This protein binds this small molecule.
Small molecule (SMILES): Nc1nc2c(ncn2[C@@H]2O[C@H](CO[P](=O)(O)O[P](=O)(O)NP(=O)(O)O)[C@@H](O)[C@H]2O)c(=O)[nH]1

Binding-site contacts:
Ligand atom O1B contacts residue GLY21 of chain 1.G at 3.5 Å (h-bond).
Ligand atom PG contacts residue MG1 of chain 1.CA at 3.0 Å.
Ligand atom O3A contacts residue GLY21 of chain 1.G at 3.1 Å.
Ligand atom N3B contacts residue GLY19 of chain 1.G at 3.6 Å (h-bond).
Ligand atom N3B contacts residue MG1 of chain 1.CA at 3.3 Å.
Ligand atom O6 contacts residue SER153 of chain 1.G at 3.5 Å.
Ligand atom N2 contacts residue LEU127 of chain 1.G at 3.5 Å.
Ligand atom O2B contacts residue LYS22 of chain 1.G at 3.4 Å.
Ligand atom C6 contacts residue LYS124 of chain 1.G at 3.6 Å.
Ligand atom O3G contacts residue THR41 of chain 1.G at 2.9 Å (h-bond).
Ligand atom O6 contacts residue LYS124 of chain 1.G at 3.2 Å.
Ligand atom O2G contacts residue SER18 of chain 1.G at 2.8 Å (h-bond).
Ligand atom N1 contacts residue ASP126 of chain 1.G at 3.0 Å (salt-bridge).
Ligand atom C8 contacts residue GLY21 of chain 1.G at 3.5 Å.
Ligand atom O6 contacts residue ALA154 of chain 1.G at 3.0 Å (h-bond).
Ligand atom O1G contacts residue SER18 of chain 1.G at 3.5 Å.
Ligand atom O1A contacts residue GLY21 of chain 1.G at 3.6 Å.
Ligand atom O5' contacts residue SER24 of chain 1.G at 3.6 Å (h-bond).
Ligand atom O2B contacts residue THR23 of chain 1.G at 2.3 Å (h-bond).
Ligand atom PB contacts residue LYS22 of chain 1.G at 3.7 Å.
Ligand atom O6 contacts residue ASP126 of chain 1.G at 3.5 Å (salt-bridge).
Ligand atom N7 contacts residue ASN123 of chain 1.G at 3.1 Å (h-bond).
Ligand atom O1A contacts residue SER24 of chain 1.G at 2.7 Å (h-bond).
Ligand atom N1 contacts residue LYS124 of chain 1.G at 3.6 Å.
Ligand atom O1A contacts residue THR23 of chain 1.G at 3.1 Å.
Ligand atom O1B contacts residue LYS22 of chain 1.G at 3.0 Å.
Ligand atom O2' contacts residue SER24 of chain 1.G at 3.5 Å (h-bond).
Ligand atom O3A contacts residue LYS22 of chain 1.G at 3.5 Å (salt-bridge).
Ligand atom O1G contacts residue LYS22 of chain 1.G at 3.1 Å.
Ligand atom O2G contacts residue THR40 of chain 1.G at 3.5 Å.
Ligand atom O1G contacts residue GLY67 of chain 1.G at 3.0 Å (h-bond).
Ligand atom PB contacts residue MG1 of chain 1.CA at 3.1 Å.
Ligand atom N2 contacts residue ASP126 of chain 1.G at 2.8 Å (salt-bridge).
Ligand atom C2' contacts residue SER24 of chain 1.G at 3.4 Å.
Ligand atom O2' contacts residue SER36 of chain 1.G at 3.0 Å (h-bond).
Ligand atom O1B contacts residue ASP17 of chain 1.G at 3.4 Å (salt-bridge).
Ligand atom O2B contacts residue MG1 of chain 1.CA at 2.0 Å.
Ligand atom O3G contacts residue MG1 of chain 1.CA at 1.9 Å.
Ligand atom O6 contacts residue ASN123 of chain 1.G at 3.5 Å (h-bond).
Ligand atom C2 contacts residue ASP126 of chain 1.G at 3.5 Å.

Sequence of chain 1.G:
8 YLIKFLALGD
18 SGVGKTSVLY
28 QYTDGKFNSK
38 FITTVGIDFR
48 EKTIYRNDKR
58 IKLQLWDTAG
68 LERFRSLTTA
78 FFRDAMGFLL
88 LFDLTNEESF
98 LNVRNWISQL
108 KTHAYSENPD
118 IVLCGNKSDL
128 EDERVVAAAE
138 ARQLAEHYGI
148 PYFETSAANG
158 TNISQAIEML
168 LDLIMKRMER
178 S